The protein below binds the small molecule below.
Small molecule (SMILES): CC(=O)N[C@H]1[C@H](O[C@H]2[C@H](O)[C@@H](NC(C)=O)CO[C@@H]2CO)O[C@H](CO)[C@@H](O)[C@@H]1O

Binding-site contacts:
Ligand atom C4 contacts residue ASN62 of chain 1.B at 4.3 Å.
Ligand atom C5 contacts residue ASN62 of chain 1.B at 3.7 Å.
Ligand atom C3 contacts residue ASN62 of chain 1.B at 3.8 Å.
Ligand atom C1 contacts residue ASN62 of chain 1.B at 1.4 Å.
Ligand atom O3 contacts residue PRO59 of chain 1.B at 4.2 Å.
Ligand atom C2 contacts residue PRO60 of chain 1.B at 4.4 Å (hydrophobic).
Ligand atom C8 contacts residue PRO60 of chain 1.B at 3.8 Å (hydrophobic).
Ligand atom N2 contacts residue PRO59 of chain 1.B at 3.9 Å.
Ligand atom C7 contacts residue PRO60 of chain 1.B at 3.9 Å (hydrophobic).
Ligand atom C8 contacts residue PRO59 of chain 1.B at 4.2 Å (hydrophobic).
Ligand atom O7 contacts residue ASN62 of chain 1.B at 3.1 Å (h-bond).
Ligand atom C8 contacts residue ASN55 of chain 1.B at 3.4 Å.
Ligand atom O5 contacts residue ASN62 of chain 1.B at 2.4 Å (h-bond).
Ligand atom C3 contacts residue PRO59 of chain 1.B at 4.4 Å (hydrophobic).
Ligand atom C2 contacts residue ASN62 of chain 1.B at 2.5 Å.
Ligand atom N2 contacts residue ASN62 of chain 1.B at 2.9 Å (h-bond).
Ligand atom C8 contacts residue ASN62 of chain 1.B at 4.4 Å.
Ligand atom C7 contacts residue ASN62 of chain 1.B at 3.2 Å.
Ligand atom C1 contacts residue PRO60 of chain 1.B at 4.2 Å (hydrophobic).
Ligand atom N2 contacts residue PRO60 of chain 1.B at 3.4 Å (h-bond).

Sequence of chain 1.B:
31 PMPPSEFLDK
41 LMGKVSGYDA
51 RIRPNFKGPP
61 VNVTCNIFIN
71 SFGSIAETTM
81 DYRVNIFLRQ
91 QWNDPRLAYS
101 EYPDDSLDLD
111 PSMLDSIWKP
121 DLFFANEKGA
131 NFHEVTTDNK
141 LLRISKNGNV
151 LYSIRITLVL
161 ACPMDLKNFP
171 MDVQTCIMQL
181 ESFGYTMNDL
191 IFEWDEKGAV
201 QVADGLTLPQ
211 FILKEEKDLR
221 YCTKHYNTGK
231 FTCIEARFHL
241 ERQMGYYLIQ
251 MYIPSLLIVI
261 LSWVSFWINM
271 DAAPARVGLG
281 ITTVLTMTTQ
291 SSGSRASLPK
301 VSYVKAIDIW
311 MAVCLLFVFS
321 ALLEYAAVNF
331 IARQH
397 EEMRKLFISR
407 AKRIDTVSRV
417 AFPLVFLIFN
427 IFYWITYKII